Sequence of chain 1.B:
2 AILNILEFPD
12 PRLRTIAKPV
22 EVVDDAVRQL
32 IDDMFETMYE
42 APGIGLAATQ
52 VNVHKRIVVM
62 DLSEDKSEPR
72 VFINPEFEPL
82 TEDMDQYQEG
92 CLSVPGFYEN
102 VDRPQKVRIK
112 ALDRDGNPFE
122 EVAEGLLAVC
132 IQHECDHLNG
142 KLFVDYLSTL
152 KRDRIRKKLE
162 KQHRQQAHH

Sequence of chain 1.A:
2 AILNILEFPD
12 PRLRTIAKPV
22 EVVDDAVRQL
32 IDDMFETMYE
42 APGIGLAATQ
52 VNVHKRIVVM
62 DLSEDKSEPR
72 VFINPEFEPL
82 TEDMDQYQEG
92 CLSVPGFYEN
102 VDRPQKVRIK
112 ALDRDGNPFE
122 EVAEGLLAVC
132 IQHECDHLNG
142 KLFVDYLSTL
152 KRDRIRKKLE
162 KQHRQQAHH

The small molecule below binds the protein below.
Small molecule (SMILES): NC(=O)CN(CC(=O)O)CC(=O)O

Binding-site contacts:
Ligand atom O4 contacts residue ARG71 of chain 1.A at 3.6 Å.
Ligand atom O5 contacts residue ARG109 of chain 1.B at 4.3 Å.
Ligand atom O3 contacts residue ARG115 of chain 1.A at 2.8 Å (salt-bridge).
Ligand atom C5 contacts residue GLU121 of chain 1.B at 2.9 Å.
Ligand atom C2 contacts residue GLU122 of chain 1.A at 3.8 Å.
Ligand atom N1 contacts residue PHE120 of chain 1.A at 3.6 Å.
Ligand atom N2 contacts residue ARG109 of chain 1.B at 3.4 Å (salt-bridge).
Ligand atom O4 contacts residue ARG115 of chain 1.A at 2.7 Å (salt-bridge).
Ligand atom C4 contacts residue ARG115 of chain 1.A at 3.4 Å.
Ligand atom C1 contacts residue PHE120 of chain 1.A at 3.9 Å (hydrophobic).
Ligand atom C3 contacts residue ASP114 of chain 1.A at 3.7 Å.
Ligand atom C6 contacts residue ARG109 of chain 1.B at 4.1 Å.
Ligand atom C2 contacts residue PHE73 of chain 1.A at 4.2 Å (hydrophobic).
Ligand atom N1 contacts residue VAL72 of chain 1.A at 4.2 Å.
Ligand atom C3 contacts residue VAL72 of chain 1.A at 3.9 Å (hydrophobic).
Ligand atom O2 contacts residue GLU122 of chain 1.A at 2.7 Å (salt-bridge).
Ligand atom N2 contacts residue GLU121 of chain 1.B at 3.0 Å (salt-bridge).
Ligand atom O4 contacts residue PRO70 of chain 1.A at 4.2 Å.
Ligand atom O3 contacts residue ASP114 of chain 1.A at 3.5 Å.
Ligand atom C6 contacts residue GLU121 of chain 1.B at 3.4 Å.
Ligand atom C4 contacts residue ASP114 of chain 1.A at 4.0 Å.
Ligand atom O2 contacts residue PHE73 of chain 1.A at 3.6 Å.
Ligand atom O1 contacts residue PRO70 of chain 1.A at 4.4 Å.
Ligand atom N1 contacts residue GLU121 of chain 1.B at 4.2 Å.
Ligand atom C1 contacts residue VAL72 of chain 1.A at 3.7 Å (hydrophobic).
Ligand atom C5 contacts residue PHE120 of chain 1.A at 4.3 Å (hydrophobic).
Ligand atom C2 contacts residue ARG71 of chain 1.A at 3.6 Å.
Ligand atom C1 contacts residue GLU122 of chain 1.A at 4.2 Å.
Ligand atom C1 contacts residue PHE73 of chain 1.A at 4.2 Å (hydrophobic).
Ligand atom O4 contacts residue VAL72 of chain 1.A at 2.9 Å (h-bond).
Ligand atom O2 contacts residue ARG71 of chain 1.A at 3.4 Å (salt-bridge).
Ligand atom C4 contacts residue VAL72 of chain 1.A at 3.3 Å (hydrophobic).
Ligand atom C1 contacts residue ARG71 of chain 1.A at 4.3 Å.
Ligand atom O1 contacts residue ARG71 of chain 1.A at 3.3 Å.
Ligand atom C3 contacts residue PHE120 of chain 1.A at 4.2 Å (hydrophobic).
Ligand atom O3 contacts residue VAL72 of chain 1.A at 3.4 Å (h-bond).